Sequence of chain 3.A:
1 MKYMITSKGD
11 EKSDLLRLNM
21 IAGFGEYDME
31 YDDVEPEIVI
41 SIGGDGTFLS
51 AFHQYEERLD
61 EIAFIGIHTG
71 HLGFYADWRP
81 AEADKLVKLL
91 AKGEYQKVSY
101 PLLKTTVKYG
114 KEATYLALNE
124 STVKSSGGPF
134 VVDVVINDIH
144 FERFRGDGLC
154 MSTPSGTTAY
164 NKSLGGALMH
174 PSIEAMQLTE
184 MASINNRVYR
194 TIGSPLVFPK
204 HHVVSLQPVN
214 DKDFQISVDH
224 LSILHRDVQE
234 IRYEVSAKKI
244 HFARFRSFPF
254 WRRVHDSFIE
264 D

Binding-site contacts:
Ligand atom N11 contacts residue ALA185 of chain 3.A at 2.9 Å (h-bond).
Ligand atom O2 contacts residue ASP45 of chain 2.A at 2.5 Å (salt-bridge).
Ligand atom O5 contacts residue GLU123 of chain 2.A at 2.5 Å (salt-bridge).
Ligand atom C11 contacts residue THR161 of chain 2.A at 3.4 Å.
Ligand atom N13 contacts residue TYR163 of chain 2.A at 3.5 Å (h-bond).
Ligand atom O5 contacts residue ALA162 of chain 2.A at 3.2 Å.
Ligand atom C9 contacts residue ASP45 of chain 2.A at 3.6 Å.
Ligand atom N11 contacts residue TYR163 of chain 2.A at 3.5 Å.
Ligand atom O6 contacts residue ASN122 of chain 2.A at 3.1 Å (h-bond).
Ligand atom N5 contacts residue SER158 of chain 2.A at 2.8 Å (h-bond).
Ligand atom N4 contacts residue ASN122 of chain 2.A at 2.9 Å (h-bond).
Ligand atom C13 contacts residue ASP45 of chain 2.A at 3.6 Å.
Ligand atom O3 contacts residue ASN189 of chain 3.A at 3.6 Å.
Ligand atom C21 contacts residue GLU123 of chain 2.A at 3.2 Å.
Ligand atom O7 contacts residue HIS223 of chain 2.A at 3.4 Å.
Ligand atom N12 contacts residue SER166 of chain 2.A at 3.1 Å (h-bond).
Ligand atom O5 contacts residue TYR163 of chain 2.A at 3.3 Å (h-bond).
Ligand atom N6 contacts residue THR161 of chain 2.A at 2.4 Å (h-bond).
Ligand atom N6 contacts residue PHE74 of chain 2.A at 3.4 Å.
Ligand atom O5 contacts residue ASN122 of chain 2.A at 3.5 Å (h-bond).
Ligand atom N11 contacts residue ASP150 of chain 3.A at 3.0 Å (salt-bridge).
Ligand atom C16 contacts residue GLY46 of chain 2.A at 3.6 Å.
Ligand atom O7 contacts residue GLY46 of chain 2.A at 3.4 Å.
Ligand atom N12 contacts residue ALA185 of chain 3.A at 3.6 Å.
Ligand atom N12 contacts residue ILE187 of chain 3.A at 3.3 Å.
Ligand atom C12 contacts residue PHE74 of chain 2.A at 3.6 Å (hydrophobic).
Ligand atom C20 contacts residue GLU123 of chain 2.A at 3.3 Å.
Ligand atom O6 contacts residue GLU123 of chain 2.A at 2.6 Å (salt-bridge).
Ligand atom N3 contacts residue ASP45 of chain 2.A at 3.4 Å (salt-bridge).
Ligand atom C10 contacts residue ALA162 of chain 2.A at 3.4 Å (hydrophobic).
Ligand atom C23 contacts residue TYR163 of chain 2.A at 3.6 Å (hydrophobic).
Ligand atom C25 contacts residue SER166 of chain 2.A at 3.2 Å.
Ligand atom N5 contacts residue TYR75 of chain 2.A at 3.5 Å (h-bond).
Ligand atom N5 contacts residue ASN122 of chain 2.A at 3.2 Å (h-bond).
Ligand atom N5 contacts residue THR161 of chain 2.A at 3.5 Å (h-bond).
Ligand atom C7 contacts residue ASP45 of chain 2.A at 3.4 Å.
Ligand atom C25 contacts residue ILE187 of chain 3.A at 3.4 Å (hydrophobic).
Ligand atom C12 contacts residue THR161 of chain 2.A at 3.1 Å.
Ligand atom C11 contacts residue ALA162 of chain 2.A at 3.5 Å (hydrophobic).
Ligand atom C24 contacts residue TYR163 of chain 2.A at 3.5 Å (hydrophobic).

Sequence of chain 2.A:
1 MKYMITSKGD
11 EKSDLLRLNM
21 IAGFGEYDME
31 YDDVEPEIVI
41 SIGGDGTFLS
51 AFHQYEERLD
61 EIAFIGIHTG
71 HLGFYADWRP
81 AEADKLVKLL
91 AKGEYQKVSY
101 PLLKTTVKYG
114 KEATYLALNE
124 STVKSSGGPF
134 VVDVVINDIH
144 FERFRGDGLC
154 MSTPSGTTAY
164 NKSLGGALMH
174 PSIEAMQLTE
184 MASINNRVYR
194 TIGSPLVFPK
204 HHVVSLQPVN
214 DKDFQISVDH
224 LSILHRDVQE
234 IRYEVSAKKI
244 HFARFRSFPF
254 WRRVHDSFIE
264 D

This protein binds this small molecule.
Small molecule (SMILES): NCCCNC(=O)NC[C@H]1O[C@@H](n2c(C#CCN(CC(=O)O)C[C@H]3O[C@@H](n4cnc5c(N)ncnc54)[C@H](O)[C@@H]3O)nc3c(N)ncnc32)[C@H](O)[C@@H]1O